The protein below binds the small molecule below.
Small molecule (SMILES): CC(=O)N[C@H]1[C@H](O[C@H]2[C@H](O)[C@@H](NC(C)=O)CO[C@@H]2CO)O[C@H](CO)[C@@H](O)[C@@H]1O

Sequence of chain 1.C:
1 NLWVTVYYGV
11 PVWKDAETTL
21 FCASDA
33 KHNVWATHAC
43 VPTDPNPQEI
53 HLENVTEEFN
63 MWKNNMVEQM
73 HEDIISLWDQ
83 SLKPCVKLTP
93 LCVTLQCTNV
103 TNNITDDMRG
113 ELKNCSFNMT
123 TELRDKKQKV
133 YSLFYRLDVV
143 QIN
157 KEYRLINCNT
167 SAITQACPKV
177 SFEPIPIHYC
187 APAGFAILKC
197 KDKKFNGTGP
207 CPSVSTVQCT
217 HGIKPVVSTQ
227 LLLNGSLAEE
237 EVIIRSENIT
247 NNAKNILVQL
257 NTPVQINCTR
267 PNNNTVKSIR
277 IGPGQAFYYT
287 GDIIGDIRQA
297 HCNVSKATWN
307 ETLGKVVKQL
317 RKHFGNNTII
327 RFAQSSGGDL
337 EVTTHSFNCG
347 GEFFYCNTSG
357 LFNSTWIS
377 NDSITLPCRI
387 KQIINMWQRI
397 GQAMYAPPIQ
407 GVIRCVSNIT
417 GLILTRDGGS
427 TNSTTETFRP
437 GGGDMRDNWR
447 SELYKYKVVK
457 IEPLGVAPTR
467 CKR

Binding-site contacts:
Ligand atom O5 contacts residue GLY112 of chain 1.C at 3.6 Å.
Ligand atom O6 contacts residue ARG111 of chain 1.C at 3.5 Å (salt-bridge).
Ligand atom C2 contacts residue ASN101 of chain 1.C at 2.5 Å.
Ligand atom O5 contacts residue ASN101 of chain 1.C at 2.5 Å (h-bond).
Ligand atom C3 contacts residue ASN101 of chain 1.C at 3.9 Å.
Ligand atom C4 contacts residue ASN101 of chain 1.C at 4.3 Å.
Ligand atom O7 contacts residue ASN101 of chain 1.C at 3.5 Å (h-bond).
Ligand atom C8 contacts residue ASN101 of chain 1.C at 4.2 Å.
Ligand atom C7 contacts residue ASN101 of chain 1.C at 3.4 Å.
Ligand atom O6 contacts residue GLY112 of chain 1.C at 3.6 Å.
Ligand atom C1 contacts residue LYS115 of chain 1.C at 4.5 Å.
Ligand atom C6 contacts residue GLY112 of chain 1.C at 4.3 Å.
Ligand atom N2 contacts residue ASN101 of chain 1.C at 2.9 Å (h-bond).
Ligand atom C5 contacts residue ASN101 of chain 1.C at 3.8 Å.
Ligand atom O7 contacts residue THR103 of chain 1.C at 4.3 Å.
Ligand atom C1 contacts residue ASN101 of chain 1.C at 1.5 Å.
Ligand atom O6 contacts residue ARG138 of chain 1.C at 4.2 Å.